Sequence of chain 55.E:
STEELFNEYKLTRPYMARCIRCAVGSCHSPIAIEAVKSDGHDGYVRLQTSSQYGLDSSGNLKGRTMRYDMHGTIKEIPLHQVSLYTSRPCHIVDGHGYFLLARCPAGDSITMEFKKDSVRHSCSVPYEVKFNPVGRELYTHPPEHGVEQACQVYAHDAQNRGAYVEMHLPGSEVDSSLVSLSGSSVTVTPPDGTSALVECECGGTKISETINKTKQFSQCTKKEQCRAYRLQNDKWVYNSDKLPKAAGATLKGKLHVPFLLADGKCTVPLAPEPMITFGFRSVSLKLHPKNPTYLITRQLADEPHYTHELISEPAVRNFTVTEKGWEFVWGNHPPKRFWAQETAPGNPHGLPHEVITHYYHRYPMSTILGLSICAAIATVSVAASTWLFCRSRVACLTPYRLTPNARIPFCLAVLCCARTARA

Binding-site contacts:
Ligand atom C1 contacts residue ILE211 of chain 55.E at 4.2 Å (hydrophobic).
Ligand atom N2 contacts residue ASN212 of chain 55.E at 2.9 Å (h-bond).
Ligand atom C4 contacts residue ASN212 of chain 55.E at 4.2 Å.
Ligand atom C5 contacts residue ASN212 of chain 55.E at 3.7 Å.
Ligand atom C2 contacts residue ASN212 of chain 55.E at 2.4 Å.
Ligand atom C3 contacts residue ASN212 of chain 55.E at 3.8 Å.
Ligand atom C7 contacts residue ASN212 of chain 55.E at 3.9 Å.
Ligand atom N2 contacts residue ILE211 of chain 55.E at 4.3 Å.
Ligand atom C1 contacts residue ASN212 of chain 55.E at 1.4 Å.
Ligand atom O5 contacts residue ASN212 of chain 55.E at 2.4 Å (h-bond).
Ligand atom O7 contacts residue ASN212 of chain 55.E at 4.5 Å.

This protein binds this small molecule.
Small molecule (SMILES): CC(=O)N[C@@H]1[C@@H](O)[C@H](O)[C@@H](CO)O[C@H]1O